This small molecule binds to this protein.
Small molecule (SMILES): OC[C@H]1O[C@@H](O)[C@H](O)[C@@H](O)[C@H]1O

Sequence of chain 1.R:
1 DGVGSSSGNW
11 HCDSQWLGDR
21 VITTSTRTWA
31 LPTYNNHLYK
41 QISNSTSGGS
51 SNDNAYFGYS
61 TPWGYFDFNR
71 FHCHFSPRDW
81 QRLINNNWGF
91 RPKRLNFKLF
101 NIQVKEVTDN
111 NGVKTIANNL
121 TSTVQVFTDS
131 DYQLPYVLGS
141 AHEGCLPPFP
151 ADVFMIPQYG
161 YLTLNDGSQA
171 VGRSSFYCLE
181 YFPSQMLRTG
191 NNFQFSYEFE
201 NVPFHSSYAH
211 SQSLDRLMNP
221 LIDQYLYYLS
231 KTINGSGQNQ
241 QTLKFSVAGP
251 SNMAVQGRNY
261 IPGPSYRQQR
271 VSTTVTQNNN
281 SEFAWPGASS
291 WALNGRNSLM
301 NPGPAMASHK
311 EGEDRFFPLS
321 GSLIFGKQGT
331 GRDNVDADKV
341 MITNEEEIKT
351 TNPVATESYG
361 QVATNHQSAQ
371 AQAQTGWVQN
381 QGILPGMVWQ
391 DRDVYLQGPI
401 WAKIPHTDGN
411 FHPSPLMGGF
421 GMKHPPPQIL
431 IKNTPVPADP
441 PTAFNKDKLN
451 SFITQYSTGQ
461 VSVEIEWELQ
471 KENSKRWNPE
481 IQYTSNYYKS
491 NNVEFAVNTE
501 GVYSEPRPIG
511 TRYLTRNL

Sequence of chain 1.U:
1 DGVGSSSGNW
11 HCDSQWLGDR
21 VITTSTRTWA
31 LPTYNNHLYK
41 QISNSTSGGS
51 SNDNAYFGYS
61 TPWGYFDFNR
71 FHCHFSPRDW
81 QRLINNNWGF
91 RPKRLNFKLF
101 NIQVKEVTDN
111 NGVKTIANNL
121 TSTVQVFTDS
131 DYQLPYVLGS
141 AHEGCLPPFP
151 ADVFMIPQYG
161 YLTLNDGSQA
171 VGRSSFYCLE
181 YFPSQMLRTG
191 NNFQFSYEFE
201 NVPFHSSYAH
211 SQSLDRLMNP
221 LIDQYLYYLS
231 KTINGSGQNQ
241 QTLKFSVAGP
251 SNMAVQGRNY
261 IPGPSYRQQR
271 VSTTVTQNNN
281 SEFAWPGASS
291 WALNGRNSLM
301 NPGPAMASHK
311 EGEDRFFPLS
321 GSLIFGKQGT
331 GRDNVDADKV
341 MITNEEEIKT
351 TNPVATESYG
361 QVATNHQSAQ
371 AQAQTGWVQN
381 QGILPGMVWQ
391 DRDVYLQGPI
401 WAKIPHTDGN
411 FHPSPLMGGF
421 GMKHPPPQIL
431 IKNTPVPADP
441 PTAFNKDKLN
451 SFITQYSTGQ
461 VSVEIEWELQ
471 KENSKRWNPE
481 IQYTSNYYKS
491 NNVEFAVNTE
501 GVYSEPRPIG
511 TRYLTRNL

Binding-site contacts:
Ligand atom O1 contacts residue VAL255 of chain 1.U at 3.3 Å.
Ligand atom O1 contacts residue ASN252 of chain 1.U at 3.2 Å (h-bond).
Ligand atom C6 contacts residue TRP285 of chain 1.R at 3.2 Å (hydrophobic).
Ligand atom O5 contacts residue ASP53 of chain 1.R at 4.1 Å.
Ligand atom O1 contacts residue ALA254 of chain 1.U at 3.8 Å.
Ligand atom O4 contacts residue TRP285 of chain 1.R at 1.4 Å.
Ligand atom C3 contacts residue TRP285 of chain 1.R at 3.5 Å (hydrophobic).
Ligand atom C2 contacts residue TRP285 of chain 1.R at 3.4 Å (hydrophobic).
Ligand atom C5 contacts residue TRP285 of chain 1.R at 3.4 Å (hydrophobic).
Ligand atom O1 contacts residue TRP285 of chain 1.R at 3.6 Å.
Ligand atom O2 contacts residue VAL255 of chain 1.U at 4.4 Å.
Ligand atom C1 contacts residue TRP285 of chain 1.R at 3.9 Å (hydrophobic).
Ligand atom O2 contacts residue ASN252 of chain 1.U at 3.3 Å (h-bond).
Ligand atom C4 contacts residue TRP285 of chain 1.R at 2.8 Å (hydrophobic).
Ligand atom O3 contacts residue TRP285 of chain 1.R at 3.2 Å.
Ligand atom O2 contacts residue TRP285 of chain 1.R at 4.3 Å.
Ligand atom C6 contacts residue ASP53 of chain 1.R at 3.6 Å.
Ligand atom O5 contacts residue TRP285 of chain 1.R at 3.2 Å.
Ligand atom C2 contacts residue ASN252 of chain 1.U at 4.2 Å.
Ligand atom C1 contacts residue ASN252 of chain 1.U at 4.0 Å.
Ligand atom O6 contacts residue TRP285 of chain 1.R at 3.6 Å (h-bond).